Sequence of chain 1.A:
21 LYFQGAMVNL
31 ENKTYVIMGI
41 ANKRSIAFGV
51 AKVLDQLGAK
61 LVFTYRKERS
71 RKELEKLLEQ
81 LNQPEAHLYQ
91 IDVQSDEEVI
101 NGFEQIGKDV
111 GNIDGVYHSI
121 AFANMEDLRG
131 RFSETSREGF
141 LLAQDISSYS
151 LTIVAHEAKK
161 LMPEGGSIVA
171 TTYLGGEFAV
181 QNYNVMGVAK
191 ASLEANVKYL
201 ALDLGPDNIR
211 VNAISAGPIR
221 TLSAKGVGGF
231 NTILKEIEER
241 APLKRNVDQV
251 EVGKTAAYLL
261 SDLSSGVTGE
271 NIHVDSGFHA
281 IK

A protein and the small-molecule ligand that binds it are described below.
Small molecule (SMILES): Cc1c(N)cccc1Cn1ccc(OCCc2cccs2)cc1=O

Binding-site contacts:
Ligand atom C12 contacts residue TYR173 of chain 1.A at 3.6 Å (hydrophobic).
Ligand atom C16 contacts residue TYR183 of chain 1.A at 3.9 Å (hydrophobic).
Ligand atom C16 contacts residue VAL227 of chain 1.A at 3.8 Å (hydrophobic).
Ligand atom C11 contacts residue TYR173 of chain 1.A at 3.7 Å (hydrophobic).
Ligand atom C15 contacts residue GLN181 of chain 1.A at 3.4 Å.
Ligand atom C16 contacts residue GLY228 of chain 1.A at 3.3 Å.
Ligand atom S contacts residue VAL227 of chain 1.A at 3.6 Å.
Ligand atom C9 contacts residue NDP1 of chain 1.K at 3.5 Å.
Ligand atom C contacts residue SER223 of chain 1.A at 3.1 Å.
Ligand atom C18 contacts residue TYR183 of chain 1.A at 3.5 Å (hydrophobic).
Ligand atom N contacts residue ALA123 of chain 1.A at 3.2 Å (h-bond).
Ligand atom C1 contacts residue MET186 of chain 1.A at 3.5 Å (hydrophobic).
Ligand atom O1 contacts residue TYR183 of chain 1.A at 2.8 Å (h-bond).
Ligand atom C6 contacts residue MET186 of chain 1.A at 3.6 Å (hydrophobic).
Ligand atom C3 contacts residue MET186 of chain 1.A at 3.9 Å (hydrophobic).
Ligand atom C17 contacts residue TYR183 of chain 1.A at 3.3 Å (hydrophobic).
Ligand atom C17 contacts residue NDP1 of chain 1.K at 3.5 Å.
Ligand atom C4 contacts residue LEU128 of chain 1.A at 3.6 Å (hydrophobic).
Ligand atom C15 contacts residue TYR183 of chain 1.A at 3.9 Å (hydrophobic).
Ligand atom C7 contacts residue NDP1 of chain 1.K at 3.5 Å.
Ligand atom C3 contacts residue LEU128 of chain 1.A at 3.7 Å (hydrophobic).
Ligand atom C5 contacts residue MET186 of chain 1.A at 3.8 Å (hydrophobic).
Ligand atom N contacts residue PHE122 of chain 1.A at 3.6 Å.
Ligand atom C12 contacts residue ILE233 of chain 1.A at 3.6 Å (hydrophobic).
Ligand atom S contacts residue PHE230 of chain 1.A at 3.9 Å.
Ligand atom O1 contacts residue NDP1 of chain 1.K at 2.7 Å (h-bond).
Ligand atom C10 contacts residue NDP1 of chain 1.K at 3.5 Å.
Ligand atom C8 contacts residue NDP1 of chain 1.K at 3.6 Å.
Ligand atom O contacts residue PHE230 of chain 1.A at 3.3 Å.
Ligand atom C2 contacts residue ALA123 of chain 1.A at 3.7 Å (hydrophobic).
Ligand atom C14 contacts residue VAL180 of chain 1.A at 3.8 Å (hydrophobic).
Ligand atom C18 contacts residue NDP1 of chain 1.K at 3.5 Å.
Ligand atom N1 contacts residue NDP1 of chain 1.K at 3.7 Å.
Ligand atom C1 contacts residue SER223 of chain 1.A at 3.7 Å.
Ligand atom O contacts residue NDP1 of chain 1.K at 3.6 Å (h-bond).
Ligand atom C3 contacts residue ALA123 of chain 1.A at 3.7 Å (hydrophobic).
Ligand atom S contacts residue TYR183 of chain 1.A at 3.9 Å.
Ligand atom C7 contacts residue SER223 of chain 1.A at 3.8 Å.
Ligand atom C contacts residue ALA121 of chain 1.A at 3.5 Å (hydrophobic).
Ligand atom C2 contacts residue MET186 of chain 1.A at 3.7 Å (hydrophobic).